A small-molecule ligand and the protein it binds are described below.
Small molecule (SMILES): CC1(C)S[C@@H]([C@H](NC(=O)CCC(=O)C23[C]4[C]5[C]6[C]2[Ru]56432789[C]3[C]2[C]7[C]8[C]39)C(=O)O)N[C@H]1C(=O)O

Binding-site contacts:
Ligand atom C14 contacts residue ILE83 of chain 1.B at 3.9 Å (hydrophobic).
Ligand atom C18 contacts residue GLN103 of chain 1.B at 4.0 Å.
Ligand atom C18 contacts residue ALA99 of chain 1.B at 4.4 Å (hydrophobic).
Ligand atom C15 contacts residue ALA100 of chain 1.B at 3.8 Å (hydrophobic).
Ligand atom C13 contacts residue GLU96 of chain 1.B at 4.3 Å.
Ligand atom C11 contacts residue ILE83 of chain 1.B at 3.5 Å (hydrophobic).
Ligand atom C12 contacts residue ILE83 of chain 1.B at 3.5 Å (hydrophobic).
Ligand atom C19 contacts residue ALA99 of chain 1.B at 4.1 Å (hydrophobic).
Ligand atom C14 contacts residue ALA100 of chain 1.B at 4.0 Å (hydrophobic).
Ligand atom C14 contacts residue ALA99 of chain 1.B at 4.3 Å (hydrophobic).
Ligand atom C13 contacts residue ILE83 of chain 1.B at 3.6 Å (hydrophobic).
Ligand atom C15 contacts residue ILE83 of chain 1.B at 4.0 Å (hydrophobic).
Ligand atom C15 contacts residue GLU96 of chain 1.B at 4.2 Å.
Ligand atom C14 contacts residue GLU96 of chain 1.B at 3.3 Å.
Ligand atom C11 contacts residue TYR104 of chain 1.B at 3.6 Å (hydrophobic).
Ligand atom C15 contacts residue ALA99 of chain 1.B at 4.2 Å (hydrophobic).
Ligand atom C15 contacts residue TYR104 of chain 1.B at 3.7 Å (hydrophobic).
Ligand atom C17 contacts residue TYR104 of chain 1.B at 4.4 Å (hydrophobic).

Sequence of chain 1.B:
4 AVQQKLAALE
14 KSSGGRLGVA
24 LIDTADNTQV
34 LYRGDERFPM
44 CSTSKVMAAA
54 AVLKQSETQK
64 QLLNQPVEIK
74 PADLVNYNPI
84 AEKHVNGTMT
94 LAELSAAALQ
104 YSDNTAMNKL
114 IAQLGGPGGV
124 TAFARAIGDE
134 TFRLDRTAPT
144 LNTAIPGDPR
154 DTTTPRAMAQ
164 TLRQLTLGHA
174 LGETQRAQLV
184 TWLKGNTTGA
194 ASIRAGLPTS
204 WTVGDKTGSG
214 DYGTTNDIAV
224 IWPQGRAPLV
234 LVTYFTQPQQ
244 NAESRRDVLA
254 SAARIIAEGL